Binding-site contacts:
Ligand atom O1B contacts residue ARG77 of chain 4.C at 2.7 Å (salt-bridge).
Ligand atom C3 contacts residue GLY78 of chain 4.C at 4.3 Å.
Ligand atom O9 contacts residue ARG77 of chain 4.C at 3.8 Å.
Ligand atom O10 contacts residue ASN293 of chain 4.C at 4.5 Å.
Ligand atom O1A contacts residue HIS298 of chain 4.C at 4.3 Å.
Ligand atom C1 contacts residue GLY78 of chain 4.C at 4.2 Å.
Ligand atom O3 contacts residue GLY78 of chain 4.C at 3.4 Å.
Ligand atom O1A contacts residue GLY78 of chain 4.C at 3.8 Å.
Ligand atom O1A contacts residue TYR72 of chain 4.C at 3.6 Å.
Ligand atom O4 contacts residue GLY78 of chain 4.C at 3.1 Å.
Ligand atom C2 contacts residue ARG77 of chain 4.C at 4.4 Å.
Ligand atom C3 contacts residue HIS298 of chain 4.C at 3.5 Å.
Ligand atom C3 contacts residue GLY78 of chain 4.C at 3.9 Å.
Ligand atom C11 contacts residue TYR72 of chain 4.C at 4.3 Å (hydrophobic).
Ligand atom O4 contacts residue ASN80 of chain 4.C at 4.3 Å.
Ligand atom C11 contacts residue ASP85 of chain 4.D at 4.0 Å.
Ligand atom O1B contacts residue TYR72 of chain 4.C at 4.4 Å.
Ligand atom C1 contacts residue TYR72 of chain 4.C at 4.3 Å (hydrophobic).
Ligand atom O4 contacts residue THR291 of chain 4.C at 3.3 Å.
Ligand atom O8 contacts residue ARG77 of chain 4.C at 3.6 Å (salt-bridge).
Ligand atom C2 contacts residue GLY78 of chain 4.C at 4.1 Å.
Ligand atom C4 contacts residue GLY78 of chain 4.C at 3.2 Å.
Ligand atom C5 contacts residue TYR72 of chain 4.C at 3.6 Å (hydrophobic).
Ligand atom C4 contacts residue HIS298 of chain 4.C at 3.8 Å.
Ligand atom O3 contacts residue VAL296 of chain 4.C at 4.4 Å.
Ligand atom O4 contacts residue TYR72 of chain 4.C at 3.8 Å.
Ligand atom O4 contacts residue ILE79 of chain 4.C at 3.7 Å.
Ligand atom O10 contacts residue THR291 of chain 4.C at 4.4 Å.
Ligand atom O1A contacts residue ARG77 of chain 4.C at 3.0 Å (salt-bridge).
Ligand atom O4 contacts residue HIS298 of chain 4.C at 3.2 Å (h-bond).
Ligand atom C6 contacts residue ASN93 of chain 4.C at 3.7 Å.
Ligand atom C6 contacts residue TYR72 of chain 4.C at 3.9 Å (hydrophobic).
Ligand atom O4 contacts residue ARG289 of chain 4.C at 4.5 Å.
Ligand atom N5 contacts residue TYR72 of chain 4.C at 3.1 Å (h-bond).
Ligand atom O6 contacts residue ASN93 of chain 4.C at 3.4 Å (h-bond).
Ligand atom C3 contacts residue ARG77 of chain 4.C at 4.2 Å.
Ligand atom C10 contacts residue TYR72 of chain 4.C at 4.0 Å (hydrophobic).
Ligand atom C4 contacts residue TYR72 of chain 4.C at 3.4 Å (hydrophobic).
Ligand atom C1 contacts residue ARG77 of chain 4.C at 3.3 Å.
Ligand atom C4 contacts residue ARG77 of chain 4.C at 4.4 Å.

Sequence of chain 4.D:
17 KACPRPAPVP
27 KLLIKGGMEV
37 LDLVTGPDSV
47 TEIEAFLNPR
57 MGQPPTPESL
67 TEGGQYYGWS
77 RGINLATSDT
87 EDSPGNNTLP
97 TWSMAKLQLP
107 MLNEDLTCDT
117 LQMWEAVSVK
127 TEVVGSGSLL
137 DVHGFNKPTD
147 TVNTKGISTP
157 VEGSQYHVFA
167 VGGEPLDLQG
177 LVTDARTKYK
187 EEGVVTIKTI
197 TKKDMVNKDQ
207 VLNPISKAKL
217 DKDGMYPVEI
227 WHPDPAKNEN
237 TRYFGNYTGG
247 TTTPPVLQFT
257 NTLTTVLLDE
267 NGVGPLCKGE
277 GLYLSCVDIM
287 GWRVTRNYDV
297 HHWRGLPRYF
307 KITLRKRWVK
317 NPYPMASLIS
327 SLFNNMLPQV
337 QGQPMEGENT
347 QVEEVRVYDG

This small molecule binds to this protein.
Small molecule (SMILES): CC(=O)N[C@H]1[C@H]([C@H](O)[C@H](O)CO)O[C@@](O[C@H]2[C@@H](O)[C@@H](CO)O[C@@H](O[C@H]3[C@H](O)[C@@H](O)[C@H](O)O[C@@H]3CO)[C@@H]2O)(C(=O)O)C[C@@H]1O

Sequence of chain 4.C:
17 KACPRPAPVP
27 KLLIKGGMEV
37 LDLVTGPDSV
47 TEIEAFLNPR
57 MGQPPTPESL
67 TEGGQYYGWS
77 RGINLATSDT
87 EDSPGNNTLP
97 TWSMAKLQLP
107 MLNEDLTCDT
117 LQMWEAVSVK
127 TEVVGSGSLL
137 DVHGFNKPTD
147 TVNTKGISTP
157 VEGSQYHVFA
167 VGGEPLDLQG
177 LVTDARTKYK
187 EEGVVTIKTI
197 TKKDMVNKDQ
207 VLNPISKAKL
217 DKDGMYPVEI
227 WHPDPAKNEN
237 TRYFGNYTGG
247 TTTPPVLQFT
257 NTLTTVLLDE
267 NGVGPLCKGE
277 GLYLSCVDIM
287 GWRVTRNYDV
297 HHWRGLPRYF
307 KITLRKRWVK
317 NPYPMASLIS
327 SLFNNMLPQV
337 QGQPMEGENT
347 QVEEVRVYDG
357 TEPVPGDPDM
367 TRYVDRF